Sequence of chain 1.B:
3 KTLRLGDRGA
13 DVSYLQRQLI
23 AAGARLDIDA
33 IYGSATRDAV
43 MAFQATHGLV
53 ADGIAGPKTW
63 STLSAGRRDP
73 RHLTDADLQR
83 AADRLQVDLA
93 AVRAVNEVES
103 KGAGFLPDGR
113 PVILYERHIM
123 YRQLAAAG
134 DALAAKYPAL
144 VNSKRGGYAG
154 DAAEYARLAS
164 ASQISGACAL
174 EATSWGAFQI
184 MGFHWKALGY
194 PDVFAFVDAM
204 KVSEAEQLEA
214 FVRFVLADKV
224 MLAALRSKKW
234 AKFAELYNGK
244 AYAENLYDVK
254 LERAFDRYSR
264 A

This protein binds this small molecule.
Small molecule (SMILES): NCC(=O)O

Binding-site contacts:
Ligand atom CA contacts residue ILE33 of chain 1.B at 3.8 Å (hydrophobic).
Ligand atom C contacts residue SER36 of chain 1.B at 3.8 Å.
Ligand atom C contacts residue THR38 of chain 1.B at 3.8 Å.
Ligand atom N contacts residue ILE33 of chain 1.B at 2.9 Å (h-bond).
Ligand atom CA contacts residue ASP31 of chain 1.B at 3.5 Å.
Ligand atom OXT contacts residue THR38 of chain 1.B at 2.9 Å (h-bond).
Ligand atom N contacts residue ASP31 of chain 1.B at 2.7 Å (salt-bridge).
Ligand atom C contacts residue ILE33 of chain 1.B at 4.0 Å (hydrophobic).
Ligand atom N contacts residue THR38 of chain 1.B at 4.0 Å.
Ligand atom C contacts residue GLY35 of chain 1.B at 3.4 Å.
Ligand atom O contacts residue SER36 of chain 1.B at 3.2 Å (h-bond).
Ligand atom N contacts residue GLN18 of chain 1.B at 3.9 Å.
Ligand atom C contacts residue ALA37 of chain 1.B at 3.6 Å (hydrophobic).
Ligand atom OXT contacts residue ILE33 of chain 1.B at 3.4 Å (h-bond).
Ligand atom O contacts residue THR38 of chain 1.B at 4.0 Å.
Ligand atom OXT contacts residue SER36 of chain 1.B at 3.8 Å.
Ligand atom OXT contacts residue GLY35 of chain 1.B at 3.0 Å (h-bond).
Ligand atom CA contacts residue GLY35 of chain 1.B at 4.2 Å.
Ligand atom OXT contacts residue TYR34 of chain 1.B at 4.2 Å.
Ligand atom O contacts residue ALA37 of chain 1.B at 2.8 Å (h-bond).
Ligand atom O contacts residue GLY35 of chain 1.B at 3.4 Å.
Ligand atom OXT contacts residue ALA37 of chain 1.B at 3.5 Å (h-bond).
Ligand atom N contacts residue GLY35 of chain 1.B at 4.3 Å.